Binding-site contacts:
Ligand atom N6 contacts residue ILE266 of chain 1.L at 3.5 Å.
Ligand atom PB contacts residue MG1 of chain 1.GB at 2.3 Å.
Ligand atom O3G contacts residue ALA123 of chain 1.L at 3.7 Å.
Ligand atom C5' contacts residue ASP305 of chain 1.L at 3.5 Å.
Ligand atom C8 contacts residue GLY126 of chain 1.L at 3.3 Å.
Ligand atom C4 contacts residue ILE266 of chain 1.L at 3.8 Å (hydrophobic).
Ligand atom O1A contacts residue VAL125 of chain 1.L at 3.7 Å.
Ligand atom O3B contacts residue MG1 of chain 1.GB at 3.8 Å.
Ligand atom N6 contacts residue ILE96 of chain 1.L at 2.9 Å (h-bond).
Ligand atom O1A contacts residue LYS127 of chain 1.L at 2.6 Å (salt-bridge).
Ligand atom O3A contacts residue THR128 of chain 1.L at 3.3 Å.
Ligand atom O3G contacts residue VAL125 of chain 1.L at 3.7 Å.
Ligand atom N7 contacts residue GLY126 of chain 1.L at 3.8 Å.
Ligand atom N1 contacts residue ILE96 of chain 1.L at 3.8 Å.
Ligand atom C5 contacts residue ILE266 of chain 1.L at 3.8 Å (hydrophobic).
Ligand atom N1 contacts residue ILE266 of chain 1.L at 3.7 Å.
Ligand atom O1A contacts residue GLY126 of chain 1.L at 2.9 Å (h-bond).
Ligand atom N3 contacts residue ILE266 of chain 1.L at 3.5 Å.
Ligand atom O2A contacts residue LYS127 of chain 1.L at 2.9 Å (salt-bridge).
Ligand atom C6 contacts residue ILE266 of chain 1.L at 3.5 Å (hydrophobic).
Ligand atom O3A contacts residue MG1 of chain 1.GB at 1.9 Å.
Ligand atom O3G contacts residue GLY124 of chain 1.L at 2.6 Å (h-bond).
Ligand atom O2A contacts residue ALA129 of chain 1.L at 3.3 Å (h-bond).
Ligand atom C5' contacts residue GLY126 of chain 1.L at 3.5 Å.
Ligand atom PA contacts residue GLY126 of chain 1.L at 3.5 Å.
Ligand atom O2A contacts residue MG1 of chain 1.GB at 3.0 Å.
Ligand atom O1B contacts residue MG1 of chain 1.GB at 2.2 Å.
Ligand atom PA contacts residue MG1 of chain 1.GB at 2.9 Å.
Ligand atom PG contacts residue GLY124 of chain 1.L at 3.8 Å.
Ligand atom C4' contacts residue ASP305 of chain 1.L at 3.8 Å.
Ligand atom O5' contacts residue MG1 of chain 1.GB at 3.5 Å.
Ligand atom PA contacts residue THR128 of chain 1.L at 3.8 Å.
Ligand atom O4' contacts residue ASP305 of chain 1.L at 3.8 Å.
Ligand atom S1G contacts residue ALA123 of chain 1.L at 3.5 Å.
Ligand atom O2G contacts residue MG1 of chain 1.GB at 3.6 Å.
Ligand atom PA contacts residue LYS127 of chain 1.L at 3.2 Å.
Ligand atom O2A contacts residue GLY126 of chain 1.L at 3.0 Å.
Ligand atom O2B contacts residue MG1 of chain 1.GB at 2.8 Å.
Ligand atom O2A contacts residue THR128 of chain 1.L at 2.8 Å (h-bond).
Ligand atom C2 contacts residue ILE266 of chain 1.L at 3.4 Å (hydrophobic).

This small molecule binds to this protein.
Small molecule (SMILES): Nc1ncnc2c1ncn2[C@@H]1O[C@H](COP(=O)(O)OP(=O)(O)OP(O)(O)=S)[C@@H](O)[C@H]1O

Sequence of chain 1.L:
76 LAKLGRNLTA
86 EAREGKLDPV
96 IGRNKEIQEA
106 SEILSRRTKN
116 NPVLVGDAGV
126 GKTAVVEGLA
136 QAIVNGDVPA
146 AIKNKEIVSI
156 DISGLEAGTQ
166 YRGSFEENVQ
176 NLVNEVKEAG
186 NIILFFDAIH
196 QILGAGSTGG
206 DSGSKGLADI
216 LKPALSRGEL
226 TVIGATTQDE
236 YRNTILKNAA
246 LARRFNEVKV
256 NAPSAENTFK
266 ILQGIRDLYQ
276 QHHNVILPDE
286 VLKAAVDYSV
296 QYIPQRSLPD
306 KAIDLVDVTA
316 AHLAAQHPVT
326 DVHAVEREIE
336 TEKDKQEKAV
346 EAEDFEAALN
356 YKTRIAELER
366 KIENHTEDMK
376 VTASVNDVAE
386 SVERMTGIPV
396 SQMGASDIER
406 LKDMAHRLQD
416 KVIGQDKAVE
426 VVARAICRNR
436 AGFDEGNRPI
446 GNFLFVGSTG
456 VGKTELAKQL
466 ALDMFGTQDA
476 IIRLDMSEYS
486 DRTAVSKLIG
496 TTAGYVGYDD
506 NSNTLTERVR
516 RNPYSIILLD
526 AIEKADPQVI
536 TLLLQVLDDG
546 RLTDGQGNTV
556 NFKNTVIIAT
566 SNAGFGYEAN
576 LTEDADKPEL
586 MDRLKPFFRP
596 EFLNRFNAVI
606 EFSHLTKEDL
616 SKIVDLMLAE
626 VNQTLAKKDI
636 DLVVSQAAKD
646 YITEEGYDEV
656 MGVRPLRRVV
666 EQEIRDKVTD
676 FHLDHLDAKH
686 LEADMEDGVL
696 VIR